The protein below binds the small molecule below.
Small molecule (SMILES): CC(=O)N[C@@H]1[C@@H](O)[C@H](O)[C@@H](CO)O[C@H]1O

Binding-site contacts:
Ligand atom O5 contacts residue ASN53 of chain 1.A at 2.3 Å (h-bond).
Ligand atom O7 contacts residue ASP49 of chain 1.A at 3.2 Å (salt-bridge).
Ligand atom O5 contacts residue TYR16 of chain 1.A at 3.5 Å.
Ligand atom O7 contacts residue ASN53 of chain 1.A at 3.1 Å (h-bond).
Ligand atom C5 contacts residue TYR16 of chain 1.A at 4.3 Å (hydrophobic).
Ligand atom C1 contacts residue ASN53 of chain 1.A at 1.4 Å.
Ligand atom C8 contacts residue ASN53 of chain 1.A at 4.4 Å.
Ligand atom C6 contacts residue TYR16 of chain 1.A at 3.6 Å (hydrophobic).
Ligand atom C7 contacts residue ASP49 of chain 1.A at 4.2 Å.
Ligand atom C5 contacts residue ASN53 of chain 1.A at 3.6 Å.
Ligand atom C2 contacts residue GLU54 of chain 1.A at 4.4 Å.
Ligand atom C1 contacts residue GLU54 of chain 1.A at 4.0 Å.
Ligand atom C1 contacts residue ASP49 of chain 1.A at 4.0 Å.
Ligand atom N2 contacts residue ASN53 of chain 1.A at 2.9 Å (h-bond).
Ligand atom O5 contacts residue ASP49 of chain 1.A at 4.4 Å.
Ligand atom C4 contacts residue ASN53 of chain 1.A at 4.2 Å.
Ligand atom N2 contacts residue GLU54 of chain 1.A at 3.5 Å (salt-bridge).
Ligand atom C7 contacts residue ASN53 of chain 1.A at 3.2 Å.
Ligand atom C7 contacts residue GLU54 of chain 1.A at 3.9 Å.
Ligand atom C2 contacts residue ASN53 of chain 1.A at 2.5 Å.
Ligand atom C3 contacts residue ASN53 of chain 1.A at 3.8 Å.
Ligand atom C2 contacts residue ASP49 of chain 1.A at 4.2 Å.
Ligand atom C8 contacts residue GLU54 of chain 1.A at 3.7 Å.

Sequence of chain 1.A:
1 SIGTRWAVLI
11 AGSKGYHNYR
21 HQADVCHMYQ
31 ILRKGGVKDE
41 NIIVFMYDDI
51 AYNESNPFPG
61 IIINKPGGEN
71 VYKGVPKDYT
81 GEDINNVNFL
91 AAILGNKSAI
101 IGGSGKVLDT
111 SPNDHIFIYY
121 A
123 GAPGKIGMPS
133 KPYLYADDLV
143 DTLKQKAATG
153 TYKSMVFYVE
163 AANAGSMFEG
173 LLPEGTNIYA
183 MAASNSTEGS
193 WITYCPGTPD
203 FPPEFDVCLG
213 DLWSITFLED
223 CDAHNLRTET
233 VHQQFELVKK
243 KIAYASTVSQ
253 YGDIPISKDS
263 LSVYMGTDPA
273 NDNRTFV